Binding-site contacts:
Ligand atom O7 contacts residue GLU152 of chain 1.A at 4.1 Å.
Ligand atom C6 contacts residue GLU153 of chain 1.A at 3.8 Å.
Ligand atom C6 contacts residue LYS216 of chain 1.A at 3.9 Å.
Ligand atom O5 contacts residue GLU153 of chain 1.A at 3.4 Å.
Ligand atom C6 contacts residue VAL154 of chain 1.A at 4.0 Å (hydrophobic).
Ligand atom C2 contacts residue GLU152 of chain 1.A at 3.6 Å.
Ligand atom C5 contacts residue GLN212 of chain 1.A at 3.8 Å.
Ligand atom O5 contacts residue GLU152 of chain 1.A at 3.1 Å (salt-bridge).
Ligand atom C6 contacts residue GLN212 of chain 1.A at 4.4 Å.
Ligand atom C5 contacts residue GLU152 of chain 1.A at 4.4 Å.
Ligand atom O5 contacts residue ASN173 of chain 1.A at 2.4 Å (h-bond).
Ligand atom N2 contacts residue ASN173 of chain 1.A at 2.9 Å (h-bond).
Ligand atom C3 contacts residue ASN173 of chain 1.A at 3.8 Å.
Ligand atom C1 contacts residue GLU152 of chain 1.A at 3.2 Å.
Ligand atom O6 contacts residue GLN212 of chain 1.A at 3.8 Å.
Ligand atom C1 contacts residue ASN173 of chain 1.A at 1.4 Å.
Ligand atom N2 contacts residue GLU152 of chain 1.A at 4.4 Å.
Ligand atom N2 contacts residue THR174 of chain 1.A at 4.2 Å.
Ligand atom O6 contacts residue GLU153 of chain 1.A at 4.3 Å.
Ligand atom C2 contacts residue ASN173 of chain 1.A at 2.4 Å.
Ligand atom C7 contacts residue ASN173 of chain 1.A at 3.5 Å.
Ligand atom C5 contacts residue ASN173 of chain 1.A at 3.7 Å.
Ligand atom O5 contacts residue VAL154 of chain 1.A at 3.6 Å (h-bond).
Ligand atom O7 contacts residue ASN173 of chain 1.A at 3.8 Å.
Ligand atom C1 contacts residue GLN212 of chain 1.A at 4.3 Å.
Ligand atom O6 contacts residue VAL154 of chain 1.A at 3.6 Å.
Ligand atom C5 contacts residue GLU153 of chain 1.A at 4.3 Å.
Ligand atom C8 contacts residue THR174 of chain 1.A at 4.1 Å.
Ligand atom C4 contacts residue ASN173 of chain 1.A at 4.2 Å.
Ligand atom C5 contacts residue VAL154 of chain 1.A at 4.4 Å (hydrophobic).
Ligand atom O6 contacts residue LYS216 of chain 1.A at 3.1 Å (salt-bridge).
Ligand atom C3 contacts residue GLN212 of chain 1.A at 4.1 Å.
Ligand atom O5 contacts residue GLN212 of chain 1.A at 4.5 Å.
Ligand atom C1 contacts residue GLU153 of chain 1.A at 4.4 Å.

Sequence of chain 1.A:
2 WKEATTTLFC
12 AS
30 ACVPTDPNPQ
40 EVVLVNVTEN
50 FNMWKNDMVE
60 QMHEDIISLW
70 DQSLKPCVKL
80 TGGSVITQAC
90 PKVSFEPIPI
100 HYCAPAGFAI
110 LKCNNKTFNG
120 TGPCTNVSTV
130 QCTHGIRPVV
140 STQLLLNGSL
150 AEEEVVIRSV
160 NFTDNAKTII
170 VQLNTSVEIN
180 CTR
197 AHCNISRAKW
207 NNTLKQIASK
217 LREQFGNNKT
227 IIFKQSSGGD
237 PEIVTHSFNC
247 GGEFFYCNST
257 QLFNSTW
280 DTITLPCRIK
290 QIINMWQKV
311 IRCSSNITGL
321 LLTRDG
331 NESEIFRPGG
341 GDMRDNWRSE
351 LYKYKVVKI

This protein binds this small molecule.
Small molecule (SMILES): CC(=O)N[C@@H]1[C@@H](O)[C@H](O)[C@@H](CO)O[C@H]1O